Sequence of chain 1.B:
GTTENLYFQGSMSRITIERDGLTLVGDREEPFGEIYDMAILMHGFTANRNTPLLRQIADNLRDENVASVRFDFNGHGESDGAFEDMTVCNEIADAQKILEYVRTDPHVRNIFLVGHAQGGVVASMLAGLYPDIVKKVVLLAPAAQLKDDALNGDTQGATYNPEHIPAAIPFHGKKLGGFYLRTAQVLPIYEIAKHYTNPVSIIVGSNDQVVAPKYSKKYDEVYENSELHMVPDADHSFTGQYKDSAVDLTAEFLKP

This small molecule binds to this protein.
Small molecule (SMILES): CCOC(=O)/C=C/c1ccc(O)c(OC)c1

Binding-site contacts:
Ligand atom CAA contacts residue PHE45 of chain 1.B at 2.7 Å (hydrophobic).
Ligand atom CAO contacts residue LEU146 of chain 1.B at 3.7 Å (hydrophobic).
Ligand atom CAE contacts residue HIS236 of chain 1.B at 3.5 Å.
Ligand atom OAK contacts residue TYR180 of chain 1.B at 4.0 Å.
Ligand atom CAH contacts residue GLN156 of chain 1.B at 3.9 Å.
Ligand atom OAC contacts residue HIS236 of chain 1.B at 2.5 Å (h-bond).
Ligand atom CAJ contacts residue ALA117 of chain 1.B at 3.2 Å (hydrophobic).
Ligand atom CAB contacts residue PHE45 of chain 1.B at 3.6 Å (hydrophobic).
Ligand atom OAK contacts residue LEU146 of chain 1.B at 3.7 Å.
Ligand atom CAG contacts residue VAL211 of chain 1.B at 3.9 Å (hydrophobic).
Ligand atom CAM contacts residue HIS236 of chain 1.B at 3.1 Å.
Ligand atom OAL contacts residue PHE45 of chain 1.B at 3.3 Å.
Ligand atom OAC contacts residue ALA117 of chain 1.B at 3.5 Å.
Ligand atom CAP contacts residue LEU146 of chain 1.B at 3.6 Å (hydrophobic).
Ligand atom CAA contacts residue GLN118 of chain 1.B at 2.2 Å.
Ligand atom CAA contacts residue HIS116 of chain 1.B at 3.9 Å.
Ligand atom CAA contacts residue GLY44 of chain 1.B at 2.8 Å.
Ligand atom CAI contacts residue GLN156 of chain 1.B at 3.7 Å.
Ligand atom CAA contacts residue GLY119 of chain 1.B at 3.8 Å.
Ligand atom CAM contacts residue ALA117 of chain 1.B at 3.6 Å (hydrophobic).
Ligand atom OAD contacts residue LEU146 of chain 1.B at 3.7 Å.
Ligand atom CAA contacts residue ALA117 of chain 1.B at 3.0 Å (hydrophobic).
Ligand atom CAE contacts residue VAL210 of chain 1.B at 3.7 Å (hydrophobic).
Ligand atom CAH contacts residue ASP149 of chain 1.B at 3.1 Å.
Ligand atom CAJ contacts residue GLY44 of chain 1.B at 3.1 Å.
Ligand atom CAO contacts residue ASP149 of chain 1.B at 3.2 Å.
Ligand atom CAJ contacts residue PHE45 of chain 1.B at 2.6 Å (hydrophobic).
Ligand atom CAJ contacts residue GLN118 of chain 1.B at 3.4 Å.
Ligand atom OAD contacts residue ASP149 of chain 1.B at 2.4 Å (salt-bridge).
Ligand atom CAE contacts residue GLN156 of chain 1.B at 3.6 Å.
Ligand atom CAF contacts residue ALA143 of chain 1.B at 3.7 Å (hydrophobic).
Ligand atom OAD contacts residue THR155 of chain 1.B at 3.7 Å.
Ligand atom OAL contacts residue GLN118 of chain 1.B at 3.5 Å (h-bond).
Ligand atom CAB contacts residue THR155 of chain 1.B at 3.7 Å.
Ligand atom CAN contacts residue GLN156 of chain 1.B at 3.3 Å.
Ligand atom OAK contacts residue THR155 of chain 1.B at 3.2 Å.
Ligand atom CAB contacts residue TYR180 of chain 1.B at 3.1 Å (hydrophobic).
Ligand atom CAG contacts residue GLN156 of chain 1.B at 3.4 Å.
Ligand atom OAL contacts residue ALA117 of chain 1.B at 3.5 Å.
Ligand atom CAF contacts residue GLN156 of chain 1.B at 3.7 Å.